This protein binds this small molecule.
Small molecule (SMILES): Cc1cc(F)ccc1-c1ccc2[nH]nc(CN(C)C)c2c1

Sequence of chain 1.A:
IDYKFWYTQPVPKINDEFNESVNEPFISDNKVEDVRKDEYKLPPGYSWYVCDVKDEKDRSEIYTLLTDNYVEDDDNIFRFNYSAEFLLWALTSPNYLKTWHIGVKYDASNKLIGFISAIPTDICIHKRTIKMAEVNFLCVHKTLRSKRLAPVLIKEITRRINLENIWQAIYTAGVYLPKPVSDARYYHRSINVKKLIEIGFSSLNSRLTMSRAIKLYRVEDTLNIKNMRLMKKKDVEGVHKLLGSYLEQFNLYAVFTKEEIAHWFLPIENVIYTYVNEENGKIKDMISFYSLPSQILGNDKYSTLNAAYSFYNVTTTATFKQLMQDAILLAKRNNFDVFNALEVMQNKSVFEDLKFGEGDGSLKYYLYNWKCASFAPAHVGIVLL

Binding-site contacts:
Ligand atom C7 contacts residue PHE80 of chain 1.A at 4.0 Å (hydrophobic).
Ligand atom C contacts residue THR172 of chain 1.A at 3.5 Å.
Ligand atom F contacts residue ASN340 of chain 1.A at 3.3 Å.
Ligand atom F contacts residue TYR186 of chain 1.A at 3.7 Å.
Ligand atom C16 contacts residue TYR186 of chain 1.A at 3.8 Å (hydrophobic).
Ligand atom C15 contacts residue TYR309 of chain 1.A at 3.8 Å (hydrophobic).
Ligand atom C14 contacts residue TYR309 of chain 1.A at 3.5 Å (hydrophobic).
Ligand atom C contacts residue LEU385 of chain 1.A at 3.3 Å (hydrophobic).
Ligand atom C14 contacts residue TYR186 of chain 1.A at 3.4 Å (hydrophobic).
Ligand atom C8 contacts residue PHE80 of chain 1.A at 3.6 Å (hydrophobic).
Ligand atom C6 contacts residue TYR186 of chain 1.A at 3.6 Å (hydrophobic).
Ligand atom F contacts residue TYR309 of chain 1.A at 3.9 Å.
Ligand atom N1 contacts residue VAL71 of chain 1.A at 4.0 Å.
Ligand atom C12 contacts residue TYR309 of chain 1.A at 3.8 Å (hydrophobic).
Ligand atom C1 contacts residue ASN136 of chain 1.A at 3.5 Å.
Ligand atom C16 contacts residue DMS1 of chain 1.G at 3.5 Å.
Ligand atom C10 contacts residue TYR186 of chain 1.A at 3.9 Å (hydrophobic).
Ligand atom C12 contacts residue LEU342 of chain 1.A at 3.6 Å (hydrophobic).
Ligand atom N contacts residue THR172 of chain 1.A at 3.9 Å.
Ligand atom F contacts residue ALA341 of chain 1.A at 3.3 Å.
Ligand atom C1 contacts residue NHW1 of chain 1.D at 3.5 Å.
Ligand atom C2 contacts residue LEU385 of chain 1.A at 3.5 Å (hydrophobic).
Ligand atom C1 contacts residue LEU385 of chain 1.A at 3.2 Å (hydrophobic).
Ligand atom C2 contacts residue TYR82 of chain 1.A at 3.2 Å (hydrophobic).
Ligand atom C1 contacts residue THR172 of chain 1.A at 3.2 Å.
Ligand atom C13 contacts residue TYR309 of chain 1.A at 3.6 Å (hydrophobic).
Ligand atom C9 contacts residue LEU363 of chain 1.A at 3.9 Å (hydrophobic).
Ligand atom C15 contacts residue TYR186 of chain 1.A at 3.8 Å (hydrophobic).
Ligand atom C5 contacts residue LEU363 of chain 1.A at 3.9 Å (hydrophobic).
Ligand atom C16 contacts residue DMS1 of chain 1.F at 3.9 Å.
Ligand atom F contacts residue LEU342 of chain 1.A at 3.9 Å.
Ligand atom C9 contacts residue PHE80 of chain 1.A at 3.5 Å (hydrophobic).
Ligand atom C contacts residue LEU384 of chain 1.A at 3.4 Å (hydrophobic).
Ligand atom C3 contacts residue PHE80 of chain 1.A at 3.6 Å (hydrophobic).
Ligand atom C2 contacts residue PHE80 of chain 1.A at 4.0 Å (hydrophobic).
Ligand atom C13 contacts residue TYR186 of chain 1.A at 3.6 Å (hydrophobic).
Ligand atom N contacts residue LEU385 of chain 1.A at 2.9 Å (h-bond).
Ligand atom N1 contacts residue NHW1 of chain 1.D at 4.0 Å.
Ligand atom C4 contacts residue LEU363 of chain 1.A at 3.7 Å (hydrophobic).
Ligand atom N2 contacts residue GLY174 of chain 1.A at 3.8 Å.